Binding-site contacts:
Ligand atom O4 contacts residue ARG596 of chain 1.A at 3.2 Å (salt-bridge).
Ligand atom C2 contacts residue HIS593 of chain 1.A at 3.4 Å.
Ligand atom O2B contacts residue THR613 of chain 1.A at 2.4 Å (h-bond).
Ligand atom O2B contacts residue THR614 of chain 1.A at 3.4 Å (h-bond).
Ligand atom O2' contacts residue ASP617 of chain 1.A at 3.2 Å (salt-bridge).
Ligand atom N3 contacts residue ALA588 of chain 1.A at 2.9 Å (h-bond).
Ligand atom C8' contacts residue TYR533 of chain 1.A at 3.4 Å (hydrophobic).
Ligand atom C6' contacts residue THR252 of chain 1.A at 3.5 Å.
Ligand atom C3B contacts residue LYS590 of chain 1.A at 3.4 Å.
Ligand atom C4 contacts residue HIS593 of chain 1.A at 3.3 Å.
Ligand atom O4 contacts residue LEU558 of chain 1.A at 3.2 Å.
Ligand atom O4 contacts residue ALA588 of chain 1.A at 3.0 Å (h-bond).
Ligand atom O6' contacts residue THR252 of chain 1.A at 2.6 Å (h-bond).
Ligand atom O2' contacts residue HIS593 of chain 1.A at 3.2 Å (h-bond).
Ligand atom PB contacts residue LYS534 of chain 1.A at 3.5 Å.
Ligand atom C4 contacts residue VAL587 of chain 1.A at 3.5 Å (hydrophobic).
Ligand atom C3' contacts residue HIS612 of chain 1.A at 3.4 Å.
Ligand atom O3' contacts residue PRO348 of chain 1.A at 3.4 Å.
Ligand atom O4' contacts residue LEU345 of chain 1.A at 2.6 Å (h-bond).
Ligand atom N2' contacts residue HIS612 of chain 1.A at 2.9 Å (h-bond).
Ligand atom C3B contacts residue THR613 of chain 1.A at 3.5 Å.
Ligand atom N3 contacts residue HIS593 of chain 1.A at 3.2 Å.
Ligand atom C5' contacts residue THR613 of chain 1.A at 3.3 Å.
Ligand atom O1' contacts residue THR613 of chain 1.A at 3.0 Å (h-bond).
Ligand atom PA contacts residue GLN531 of chain 1.A at 3.5 Å.
Ligand atom O3' contacts residue HIS612 of chain 1.A at 3.5 Å (h-bond).
Ligand atom C4' contacts residue GLY346 of chain 1.A at 3.5 Å.
Ligand atom O4 contacts residue VAL587 of chain 1.A at 3.3 Å.
Ligand atom O1A contacts residue GLN531 of chain 1.A at 3.5 Å (h-bond).
Ligand atom O2' contacts residue LYS590 of chain 1.A at 2.6 Å (salt-bridge).
Ligand atom C4' contacts residue LEU345 of chain 1.A at 3.4 Å (hydrophobic).
Ligand atom O3' contacts residue GLY346 of chain 1.A at 3.4 Å (h-bond).
Ligand atom O2A contacts residue GLN531 of chain 1.A at 2.7 Å (h-bond).
Ligand atom O2B contacts residue HIS612 of chain 1.A at 3.1 Å (h-bond).
Ligand atom O7' contacts residue HIS190 of chain 1.A at 2.6 Å (h-bond).
Ligand atom O2 contacts residue LYS590 of chain 1.A at 3.5 Å.
Ligand atom C2B contacts residue ASP617 of chain 1.A at 3.4 Å.
Ligand atom C2B contacts residue LYS590 of chain 1.A at 3.5 Å.
Ligand atom O3B contacts residue LYS590 of chain 1.A at 2.4 Å (salt-bridge).
Ligand atom O1B contacts residue LYS534 of chain 1.A at 2.5 Å (salt-bridge).

Sequence of chain 1.A:
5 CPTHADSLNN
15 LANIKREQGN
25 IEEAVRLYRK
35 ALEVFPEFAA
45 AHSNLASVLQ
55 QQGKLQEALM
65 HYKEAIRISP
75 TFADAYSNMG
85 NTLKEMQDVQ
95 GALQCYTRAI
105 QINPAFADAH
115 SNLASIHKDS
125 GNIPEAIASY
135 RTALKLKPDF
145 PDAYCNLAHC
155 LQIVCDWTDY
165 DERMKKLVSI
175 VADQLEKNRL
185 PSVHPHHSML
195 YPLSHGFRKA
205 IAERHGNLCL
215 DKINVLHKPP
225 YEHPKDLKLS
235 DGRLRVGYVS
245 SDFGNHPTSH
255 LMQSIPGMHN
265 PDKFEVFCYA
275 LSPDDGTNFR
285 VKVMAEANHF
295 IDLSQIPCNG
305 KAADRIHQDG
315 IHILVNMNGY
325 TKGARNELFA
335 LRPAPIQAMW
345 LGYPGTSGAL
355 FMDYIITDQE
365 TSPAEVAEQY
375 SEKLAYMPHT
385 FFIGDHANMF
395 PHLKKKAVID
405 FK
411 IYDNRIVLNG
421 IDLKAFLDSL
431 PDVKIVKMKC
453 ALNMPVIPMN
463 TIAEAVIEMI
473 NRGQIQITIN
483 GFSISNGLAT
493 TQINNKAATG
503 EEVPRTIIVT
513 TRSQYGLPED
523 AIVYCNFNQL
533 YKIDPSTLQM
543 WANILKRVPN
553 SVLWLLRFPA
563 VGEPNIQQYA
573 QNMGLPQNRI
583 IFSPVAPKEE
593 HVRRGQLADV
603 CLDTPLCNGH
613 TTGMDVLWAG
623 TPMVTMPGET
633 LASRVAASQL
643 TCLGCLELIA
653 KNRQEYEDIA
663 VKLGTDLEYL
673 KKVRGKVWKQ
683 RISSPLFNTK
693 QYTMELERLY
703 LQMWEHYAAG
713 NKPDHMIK

Sequence of chain 1.B:
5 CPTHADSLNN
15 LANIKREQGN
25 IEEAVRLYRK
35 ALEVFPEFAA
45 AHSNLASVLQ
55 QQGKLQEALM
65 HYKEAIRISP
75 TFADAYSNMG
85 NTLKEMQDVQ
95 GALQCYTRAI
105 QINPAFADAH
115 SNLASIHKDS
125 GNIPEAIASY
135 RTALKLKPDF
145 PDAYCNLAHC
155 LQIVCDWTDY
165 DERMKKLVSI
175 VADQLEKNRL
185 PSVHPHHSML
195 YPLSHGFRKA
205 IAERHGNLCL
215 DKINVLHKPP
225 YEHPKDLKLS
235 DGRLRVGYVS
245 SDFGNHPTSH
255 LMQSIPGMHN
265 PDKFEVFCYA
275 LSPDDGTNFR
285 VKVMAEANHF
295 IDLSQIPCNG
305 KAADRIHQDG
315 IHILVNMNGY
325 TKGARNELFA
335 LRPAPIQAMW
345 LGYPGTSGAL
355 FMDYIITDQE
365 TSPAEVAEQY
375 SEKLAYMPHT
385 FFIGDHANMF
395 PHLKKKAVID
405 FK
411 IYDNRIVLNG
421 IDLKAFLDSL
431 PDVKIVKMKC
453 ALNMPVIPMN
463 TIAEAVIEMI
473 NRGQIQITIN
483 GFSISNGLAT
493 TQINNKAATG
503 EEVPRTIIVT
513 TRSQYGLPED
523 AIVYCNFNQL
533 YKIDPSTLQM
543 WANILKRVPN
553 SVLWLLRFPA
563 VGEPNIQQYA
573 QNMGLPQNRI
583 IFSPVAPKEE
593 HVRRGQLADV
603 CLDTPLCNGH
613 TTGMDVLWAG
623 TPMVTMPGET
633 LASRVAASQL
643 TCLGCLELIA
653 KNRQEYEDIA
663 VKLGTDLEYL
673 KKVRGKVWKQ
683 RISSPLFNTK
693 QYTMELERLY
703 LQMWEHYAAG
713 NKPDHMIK

A small-molecule ligand and the protein it binds are described below.
Small molecule (SMILES): CC(=O)N[C@H]1[C@@H](O[P](=O)(O)O[P](=O)(O)OC[C@H]2O[C@@H](n3ccc(=O)[nH]c3=O)[C@H](O)[C@@H]2O)O[C@H](CO)[C@@H](O)[C@@H]1O